Binding-site contacts:
Ligand atom C4 contacts residue ASN154 of chain 31.B at 4.2 Å.
Ligand atom C8 contacts residue ASN154 of chain 31.B at 3.4 Å.
Ligand atom C8 contacts residue HIS104 of chain 31.A at 4.0 Å.
Ligand atom C6 contacts residue HIS104 of chain 31.A at 3.2 Å.
Ligand atom C2 contacts residue ASN154 of chain 31.B at 2.4 Å.
Ligand atom O7 contacts residue ASN154 of chain 31.B at 3.3 Å (h-bond).
Ligand atom C4 contacts residue HIS104 of chain 31.A at 4.4 Å.
Ligand atom C5 contacts residue HIS104 of chain 31.A at 3.1 Å.
Ligand atom C3 contacts residue ASN154 of chain 31.B at 3.8 Å.
Ligand atom N2 contacts residue ASN154 of chain 31.B at 2.9 Å (h-bond).
Ligand atom C5 contacts residue ASN154 of chain 31.B at 3.7 Å.
Ligand atom C7 contacts residue ASN154 of chain 31.B at 3.3 Å.
Ligand atom C1 contacts residue HIS104 of chain 31.A at 3.2 Å.
Ligand atom O5 contacts residue ASN154 of chain 31.B at 2.4 Å (h-bond).
Ligand atom C1 contacts residue ASN154 of chain 31.B at 1.4 Å.
Ligand atom O5 contacts residue HIS104 of chain 31.A at 3.0 Å (h-bond).

Sequence of chain 31.B:
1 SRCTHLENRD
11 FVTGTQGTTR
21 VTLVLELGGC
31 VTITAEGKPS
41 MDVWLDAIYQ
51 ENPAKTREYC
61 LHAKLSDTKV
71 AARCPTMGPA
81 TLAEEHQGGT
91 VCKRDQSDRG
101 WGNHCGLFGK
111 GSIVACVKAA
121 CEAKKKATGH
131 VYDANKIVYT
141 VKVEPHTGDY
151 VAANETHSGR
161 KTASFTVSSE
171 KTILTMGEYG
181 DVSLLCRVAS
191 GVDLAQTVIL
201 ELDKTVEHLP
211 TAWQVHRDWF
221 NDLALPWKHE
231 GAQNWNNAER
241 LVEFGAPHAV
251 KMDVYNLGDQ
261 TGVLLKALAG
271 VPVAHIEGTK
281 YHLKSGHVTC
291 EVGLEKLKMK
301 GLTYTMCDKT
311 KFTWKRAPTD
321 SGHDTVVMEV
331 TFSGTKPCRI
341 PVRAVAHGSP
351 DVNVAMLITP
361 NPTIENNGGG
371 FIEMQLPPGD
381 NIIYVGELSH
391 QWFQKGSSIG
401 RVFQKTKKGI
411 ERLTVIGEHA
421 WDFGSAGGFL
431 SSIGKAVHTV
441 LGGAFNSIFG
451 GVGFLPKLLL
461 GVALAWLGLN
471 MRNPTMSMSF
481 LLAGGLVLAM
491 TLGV

Sequence of chain 31.A:
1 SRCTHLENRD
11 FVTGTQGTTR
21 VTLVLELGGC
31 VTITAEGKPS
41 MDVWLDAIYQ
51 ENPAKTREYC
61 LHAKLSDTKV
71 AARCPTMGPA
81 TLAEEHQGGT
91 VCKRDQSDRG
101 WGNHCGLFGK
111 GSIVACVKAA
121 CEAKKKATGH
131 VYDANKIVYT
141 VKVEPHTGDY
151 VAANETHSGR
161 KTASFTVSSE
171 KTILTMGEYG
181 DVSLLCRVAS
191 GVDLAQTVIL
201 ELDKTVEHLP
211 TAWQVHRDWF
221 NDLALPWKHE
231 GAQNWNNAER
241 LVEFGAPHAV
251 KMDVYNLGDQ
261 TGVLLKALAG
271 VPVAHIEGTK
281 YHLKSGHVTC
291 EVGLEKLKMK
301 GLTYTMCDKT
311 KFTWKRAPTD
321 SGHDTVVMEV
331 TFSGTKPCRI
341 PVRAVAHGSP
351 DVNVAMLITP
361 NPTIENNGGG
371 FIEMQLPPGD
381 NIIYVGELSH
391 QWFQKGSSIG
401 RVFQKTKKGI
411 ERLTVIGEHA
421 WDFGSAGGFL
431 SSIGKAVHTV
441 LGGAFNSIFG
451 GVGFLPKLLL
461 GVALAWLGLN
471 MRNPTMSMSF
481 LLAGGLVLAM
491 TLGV

A protein and the small-molecule ligand that binds it are described below.
Small molecule (SMILES): CC(=O)N[C@H]1[C@H](O[C@H]2[C@H](O)[C@@H](NC(C)=O)CO[C@@H]2CO[C@@H]2O[C@@H](C)[C@@H](O)[C@@H](O)[C@@H]2O)O[C@H](CO)[C@@H](O)[C@@H]1O